A protein and the small-molecule ligand that binds it are described below.
Small molecule (SMILES): CC(=O)N[C@H]1[C@H](O[C@H]2[C@H](O)[C@@H](NC(C)=O)CO[C@@H]2CO)O[C@H](CO)[C@@H](O)[C@@H]1O

Sequence of chain 1.A:
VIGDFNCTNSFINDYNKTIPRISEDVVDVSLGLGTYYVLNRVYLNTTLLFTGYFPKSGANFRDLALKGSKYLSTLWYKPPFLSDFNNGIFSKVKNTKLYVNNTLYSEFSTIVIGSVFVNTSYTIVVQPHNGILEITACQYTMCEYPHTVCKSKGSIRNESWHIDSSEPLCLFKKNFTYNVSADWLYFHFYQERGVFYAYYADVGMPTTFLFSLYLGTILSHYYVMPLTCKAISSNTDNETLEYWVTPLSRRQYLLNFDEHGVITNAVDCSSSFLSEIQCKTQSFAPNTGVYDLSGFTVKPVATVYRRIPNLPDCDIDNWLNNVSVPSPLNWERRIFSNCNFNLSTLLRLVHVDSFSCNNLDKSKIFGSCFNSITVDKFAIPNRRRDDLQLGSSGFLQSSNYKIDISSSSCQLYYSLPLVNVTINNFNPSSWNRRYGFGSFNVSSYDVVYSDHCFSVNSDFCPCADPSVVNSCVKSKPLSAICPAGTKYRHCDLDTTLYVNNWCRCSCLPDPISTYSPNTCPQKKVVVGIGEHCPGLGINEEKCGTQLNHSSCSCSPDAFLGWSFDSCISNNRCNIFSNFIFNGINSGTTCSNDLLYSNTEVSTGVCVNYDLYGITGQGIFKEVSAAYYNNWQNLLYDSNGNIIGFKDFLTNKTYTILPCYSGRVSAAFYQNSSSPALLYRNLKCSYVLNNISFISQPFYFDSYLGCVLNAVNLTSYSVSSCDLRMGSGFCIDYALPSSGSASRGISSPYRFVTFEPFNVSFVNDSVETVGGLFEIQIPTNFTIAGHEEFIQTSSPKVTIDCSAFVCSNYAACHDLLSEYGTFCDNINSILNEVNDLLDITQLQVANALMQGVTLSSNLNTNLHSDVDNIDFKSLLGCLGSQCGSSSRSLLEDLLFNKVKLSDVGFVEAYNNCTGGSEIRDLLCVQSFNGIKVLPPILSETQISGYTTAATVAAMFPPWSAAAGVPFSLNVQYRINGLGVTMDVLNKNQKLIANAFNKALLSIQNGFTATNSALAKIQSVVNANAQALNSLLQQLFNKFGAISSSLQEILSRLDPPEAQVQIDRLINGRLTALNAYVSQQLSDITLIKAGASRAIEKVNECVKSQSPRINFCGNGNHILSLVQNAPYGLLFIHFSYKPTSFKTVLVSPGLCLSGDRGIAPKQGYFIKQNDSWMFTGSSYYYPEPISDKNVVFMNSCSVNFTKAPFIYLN

Binding-site contacts:
Ligand atom N2 contacts residue LEU662 of chain 1.A at 4.5 Å.
Ligand atom C4 contacts residue ASN664 of chain 1.A at 4.2 Å.
Ligand atom C1 contacts residue ASN664 of chain 1.A at 1.4 Å.
Ligand atom N2 contacts residue ASN664 of chain 1.A at 2.9 Å (h-bond).
Ligand atom C7 contacts residue ASN664 of chain 1.A at 3.3 Å.
Ligand atom C8 contacts residue ASN664 of chain 1.A at 4.5 Å.
Ligand atom O7 contacts residue ASN664 of chain 1.A at 3.4 Å (h-bond).
Ligand atom C8 contacts residue LEU662 of chain 1.A at 3.4 Å (hydrophobic).
Ligand atom C2 contacts residue ASN664 of chain 1.A at 2.5 Å.
Ligand atom C7 contacts residue LEU662 of chain 1.A at 4.4 Å (hydrophobic).
Ligand atom C8 contacts residue THR663 of chain 1.A at 4.4 Å.
Ligand atom C3 contacts residue ASN664 of chain 1.A at 3.8 Å.
Ligand atom C5 contacts residue ASN664 of chain 1.A at 3.7 Å.
Ligand atom O5 contacts residue ASN664 of chain 1.A at 2.4 Å (h-bond).